A small-molecule ligand and the protein it binds are described below.
Small molecule (SMILES): CC(=O)N[C@@H]1[C@@H](O)[C@H](O)[C@@H](CO)O[C@H]1O

Sequence of chain 1.B:
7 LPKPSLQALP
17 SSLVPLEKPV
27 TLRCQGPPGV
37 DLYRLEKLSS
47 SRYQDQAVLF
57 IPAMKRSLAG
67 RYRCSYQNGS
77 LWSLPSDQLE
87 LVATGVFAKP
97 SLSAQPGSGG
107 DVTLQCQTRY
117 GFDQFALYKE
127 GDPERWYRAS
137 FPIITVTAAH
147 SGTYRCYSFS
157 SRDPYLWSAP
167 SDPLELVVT

Binding-site contacts:
Ligand atom O5 contacts residue ASN74 of chain 1.B at 2.4 Å (h-bond).
Ligand atom C8 contacts residue VAL36 of chain 1.B at 4.0 Å (hydrophobic).
Ligand atom O7 contacts residue LEU7 of chain 1.B at 4.4 Å.
Ligand atom C8 contacts residue PRO33 of chain 1.B at 3.2 Å (hydrophobic).
Ligand atom N2 contacts residue ASN74 of chain 1.B at 2.9 Å (h-bond).
Ligand atom O7 contacts residue ASN74 of chain 1.B at 3.2 Å (h-bond).
Ligand atom C7 contacts residue ASN74 of chain 1.B at 3.3 Å.
Ligand atom C2 contacts residue ASN74 of chain 1.B at 2.3 Å.
Ligand atom C8 contacts residue PRO34 of chain 1.B at 3.8 Å (hydrophobic).
Ligand atom C3 contacts residue ASN74 of chain 1.B at 3.7 Å.
Ligand atom C4 contacts residue ASN74 of chain 1.B at 4.0 Å.
Ligand atom C5 contacts residue ASN74 of chain 1.B at 3.7 Å.
Ligand atom C1 contacts residue ASN74 of chain 1.B at 1.5 Å.